Binding-site contacts:
Ligand atom C8 contacts residue MET118 of chain 3.C at 4.0 Å (hydrophobic).
Ligand atom C4 contacts residue ASN67 of chain 3.C at 4.3 Å.
Ligand atom C2 contacts residue ASN67 of chain 3.C at 2.4 Å.
Ligand atom C3 contacts residue ASN67 of chain 3.C at 3.8 Å.
Ligand atom C7 contacts residue ASN67 of chain 3.C at 3.7 Å.
Ligand atom O6 contacts residue ASN67 of chain 3.C at 3.7 Å.
Ligand atom C5 contacts residue ASN67 of chain 3.C at 3.8 Å.
Ligand atom N2 contacts residue ASN67 of chain 3.C at 2.8 Å (h-bond).
Ligand atom C1 contacts residue ASN67 of chain 3.C at 1.4 Å.
Ligand atom O5 contacts residue ASN67 of chain 3.C at 2.5 Å (h-bond).
Ligand atom C8 contacts residue PHE90 of chain 3.C at 3.6 Å (hydrophobic).
Ligand atom O7 contacts residue ASN67 of chain 3.C at 4.1 Å.
Ligand atom C8 contacts residue ARG89 of chain 3.C at 4.1 Å.
Ligand atom C7 contacts residue PHE90 of chain 3.C at 4.3 Å (hydrophobic).

Sequence of chain 3.C:
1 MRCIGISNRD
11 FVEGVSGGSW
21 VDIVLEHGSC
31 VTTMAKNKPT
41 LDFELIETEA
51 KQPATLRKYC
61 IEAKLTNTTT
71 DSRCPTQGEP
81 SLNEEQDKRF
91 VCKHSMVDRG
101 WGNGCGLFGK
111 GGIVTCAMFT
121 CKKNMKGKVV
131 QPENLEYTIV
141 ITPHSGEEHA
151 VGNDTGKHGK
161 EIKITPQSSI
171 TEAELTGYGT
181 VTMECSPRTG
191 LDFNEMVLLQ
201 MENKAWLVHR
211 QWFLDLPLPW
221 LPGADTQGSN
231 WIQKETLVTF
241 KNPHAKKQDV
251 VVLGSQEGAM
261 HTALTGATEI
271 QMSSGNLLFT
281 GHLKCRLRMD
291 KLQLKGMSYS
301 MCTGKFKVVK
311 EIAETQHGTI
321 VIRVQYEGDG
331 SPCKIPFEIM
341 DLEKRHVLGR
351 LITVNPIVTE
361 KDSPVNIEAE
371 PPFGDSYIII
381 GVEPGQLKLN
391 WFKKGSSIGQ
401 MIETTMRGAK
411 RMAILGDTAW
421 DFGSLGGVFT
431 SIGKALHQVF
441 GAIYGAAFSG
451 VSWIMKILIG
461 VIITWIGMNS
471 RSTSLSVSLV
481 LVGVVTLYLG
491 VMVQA

The protein below binds the small molecule below.
Small molecule (SMILES): CC(=O)N[C@@H]1[C@@H](O)[C@H](O)[C@@H](CO)O[C@H]1O